A protein and the small-molecule ligand that binds it are described below.
Small molecule (SMILES): CC(=O)N[C@H]1[C@H](O[C@H]2[C@H](O)[C@@H](NC(C)=O)CO[C@@H]2CO)O[C@H](CO)[C@@H](O)[C@@H]1O

Binding-site contacts:
Ligand atom C8 contacts residue ARG244 of chain 1.E at 4.5 Å.
Ligand atom O5 contacts residue TRP220 of chain 1.E at 3.7 Å.
Ligand atom C5 contacts residue ASN245 of chain 1.E at 3.7 Å.
Ligand atom O5 contacts residue ASN245 of chain 1.E at 2.4 Å (h-bond).
Ligand atom C6 contacts residue TRP220 of chain 1.E at 4.1 Å (hydrophobic).
Ligand atom O7 contacts residue ARG244 of chain 1.E at 3.3 Å.
Ligand atom C1 contacts residue ASN245 of chain 1.E at 1.4 Å.
Ligand atom O6 contacts residue TRP220 of chain 1.E at 4.3 Å.
Ligand atom C4 contacts residue ASN245 of chain 1.E at 4.3 Å.
Ligand atom C7 contacts residue ARG222 of chain 1.E at 4.0 Å.
Ligand atom O7 contacts residue ASN245 of chain 1.E at 3.4 Å (h-bond).
Ligand atom C6 contacts residue LYS221 of chain 1.E at 3.7 Å.
Ligand atom N2 contacts residue ASN245 of chain 1.E at 2.9 Å (h-bond).
Ligand atom C1 contacts residue SER224 of chain 1.E at 3.9 Å.
Ligand atom C8 contacts residue ARG222 of chain 1.E at 4.2 Å.
Ligand atom C5 contacts residue LYS221 of chain 1.E at 3.6 Å.
Ligand atom O6 contacts residue ASN245 of chain 1.E at 4.3 Å.
Ligand atom C2 contacts residue ASN245 of chain 1.E at 2.5 Å.
Ligand atom C7 contacts residue ARG244 of chain 1.E at 4.2 Å.
Ligand atom C8 contacts residue ASN245 of chain 1.E at 3.5 Å.
Ligand atom C7 contacts residue ASN245 of chain 1.E at 3.3 Å.
Ligand atom O7 contacts residue LEU243 of chain 1.E at 4.0 Å.
Ligand atom O7 contacts residue LYS221 of chain 1.E at 3.9 Å.
Ligand atom O5 contacts residue LYS221 of chain 1.E at 4.1 Å.
Ligand atom C5 contacts residue TRP220 of chain 1.E at 4.4 Å (hydrophobic).
Ligand atom O7 contacts residue ARG222 of chain 1.E at 3.2 Å.
Ligand atom C3 contacts residue ASN245 of chain 1.E at 3.8 Å.

Sequence of chain 1.E:
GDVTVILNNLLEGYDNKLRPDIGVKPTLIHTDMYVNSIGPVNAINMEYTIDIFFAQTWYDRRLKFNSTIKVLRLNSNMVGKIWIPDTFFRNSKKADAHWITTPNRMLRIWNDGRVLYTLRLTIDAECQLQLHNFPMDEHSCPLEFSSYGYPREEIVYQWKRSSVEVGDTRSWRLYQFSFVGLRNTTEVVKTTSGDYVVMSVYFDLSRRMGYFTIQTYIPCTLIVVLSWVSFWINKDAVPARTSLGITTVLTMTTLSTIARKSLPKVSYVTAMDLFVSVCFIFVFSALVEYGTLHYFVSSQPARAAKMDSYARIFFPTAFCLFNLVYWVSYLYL